This small molecule binds to this protein.
Small molecule (SMILES): CC(=O)N[C@@H]1[C@@H](O)[C@H](O)[C@@H](CO)O[C@H]1O

Sequence of chain 1.A:
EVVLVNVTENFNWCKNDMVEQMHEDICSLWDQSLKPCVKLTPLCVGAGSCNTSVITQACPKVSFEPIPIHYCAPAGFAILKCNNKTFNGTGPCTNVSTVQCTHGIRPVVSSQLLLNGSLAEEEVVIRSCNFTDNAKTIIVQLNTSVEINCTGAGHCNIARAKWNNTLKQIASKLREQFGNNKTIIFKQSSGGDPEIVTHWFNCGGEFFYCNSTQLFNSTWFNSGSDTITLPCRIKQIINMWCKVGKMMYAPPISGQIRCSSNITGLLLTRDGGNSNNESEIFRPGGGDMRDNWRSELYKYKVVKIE

Binding-site contacts:
Ligand atom C1 contacts residue SER272 of chain 1.A at 3.7 Å.
Ligand atom C8 contacts residue LEU115 of chain 1.A at 4.2 Å (hydrophobic).
Ligand atom C8 contacts residue PHE201 of chain 1.A at 4.1 Å (hydrophobic).
Ligand atom N2 contacts residue ARG269 of chain 1.A at 4.2 Å.
Ligand atom C4 contacts residue PRO66 of chain 1.A at 4.0 Å (hydrophobic).
Ligand atom O6 contacts residue GLU65 of chain 1.A at 4.2 Å.
Ligand atom O3 contacts residue ILE268 of chain 1.A at 3.6 Å.
Ligand atom N2 contacts residue SER271 of chain 1.A at 3.2 Å (h-bond).
Ligand atom C8 contacts residue SER272 of chain 1.A at 4.0 Å.
Ligand atom N2 contacts residue SER272 of chain 1.A at 3.3 Å.
Ligand atom O4 contacts residue GLU65 of chain 1.A at 2.6 Å (salt-bridge).
Ligand atom O4 contacts residue ARG269 of chain 1.A at 3.1 Å.
Ligand atom C3 contacts residue SER271 of chain 1.A at 3.5 Å.
Ligand atom N2 contacts residue ASN116 of chain 1.A at 2.9 Å (h-bond).
Ligand atom C2 contacts residue SER272 of chain 1.A at 4.1 Å.
Ligand atom C5 contacts residue GLU65 of chain 1.A at 3.8 Å.
Ligand atom C2 contacts residue SER271 of chain 1.A at 3.7 Å.
Ligand atom C6 contacts residue GLU65 of chain 1.A at 3.1 Å.
Ligand atom O5 contacts residue NAG1 of chain 1.R at 3.9 Å.
Ligand atom C7 contacts residue SER271 of chain 1.A at 4.3 Å.
Ligand atom C3 contacts residue ASN116 of chain 1.A at 3.7 Å.
Ligand atom C4 contacts residue GLU65 of chain 1.A at 3.2 Å.
Ligand atom O5 contacts residue ASN116 of chain 1.A at 2.4 Å (h-bond).
Ligand atom C3 contacts residue ARG269 of chain 1.A at 3.4 Å.
Ligand atom O7 contacts residue ASN116 of chain 1.A at 3.6 Å (h-bond).
Ligand atom C7 contacts residue ASN116 of chain 1.A at 3.5 Å.
Ligand atom C8 contacts residue CYS270 of chain 1.A at 4.3 Å (hydrophobic).
Ligand atom C6 contacts residue NAG1 of chain 1.R at 4.2 Å.
Ligand atom C1 contacts residue ASN116 of chain 1.A at 1.4 Å.
Ligand atom O3 contacts residue ARG269 of chain 1.A at 2.8 Å (salt-bridge).
Ligand atom C4 contacts residue ASN116 of chain 1.A at 4.0 Å.
Ligand atom C8 contacts residue ASN202 of chain 1.A at 3.6 Å.
Ligand atom C2 contacts residue ASN116 of chain 1.A at 2.3 Å.
Ligand atom C5 contacts residue ASN116 of chain 1.A at 3.6 Å.
Ligand atom O3 contacts residue SER271 of chain 1.A at 4.3 Å.
Ligand atom C1 contacts residue SER271 of chain 1.A at 4.0 Å.
Ligand atom O7 contacts residue VAL108 of chain 1.A at 4.0 Å.
Ligand atom C4 contacts residue ARG269 of chain 1.A at 4.0 Å.
Ligand atom C7 contacts residue SER272 of chain 1.A at 4.1 Å.
Ligand atom C5 contacts residue NAG1 of chain 1.R at 3.6 Å.